Binding-site contacts:
Ligand atom O5 contacts residue ARG162 of chain 1.E at 3.3 Å (salt-bridge).
Ligand atom C7 contacts residue ARG278 of chain 1.A at 3.3 Å.
Ligand atom C1 contacts residue ASN167 of chain 1.E at 1.4 Å.
Ligand atom O7 contacts residue ARG278 of chain 1.A at 2.7 Å (salt-bridge).
Ligand atom C1 contacts residue ARG162 of chain 1.E at 3.8 Å.
Ligand atom C3 contacts residue ASN167 of chain 1.E at 3.8 Å.
Ligand atom O5 contacts residue ASN167 of chain 1.E at 2.4 Å (h-bond).
Ligand atom C2 contacts residue ASN167 of chain 1.E at 2.5 Å.
Ligand atom N2 contacts residue ASN167 of chain 1.E at 2.9 Å (h-bond).
Ligand atom N2 contacts residue ARG278 of chain 1.A at 4.5 Å.
Ligand atom C8 contacts residue ARG278 of chain 1.A at 3.5 Å.
Ligand atom C5 contacts residue ARG162 of chain 1.E at 4.4 Å.
Ligand atom C4 contacts residue ASN167 of chain 1.E at 4.2 Å.
Ligand atom N2 contacts residue THR168 of chain 1.E at 4.3 Å.
Ligand atom C5 contacts residue ASN167 of chain 1.E at 3.7 Å.
Ligand atom O6 contacts residue ARG162 of chain 1.E at 3.7 Å.
Ligand atom C8 contacts residue THR168 of chain 1.E at 4.5 Å.
Ligand atom O7 contacts residue ASN167 of chain 1.E at 3.3 Å (h-bond).
Ligand atom C6 contacts residue ARG162 of chain 1.E at 4.4 Å.
Ligand atom C8 contacts residue ASN167 of chain 1.E at 3.5 Å.
Ligand atom C7 contacts residue ASN167 of chain 1.E at 3.3 Å.
Ligand atom O6 contacts residue VAL144 of chain 1.E at 4.4 Å.

The small molecule below binds the protein below.
Small molecule (SMILES): CC(=O)N[C@@H]1[C@@H](O)[C@H](O)[C@@H](CO)O[C@H]1O

Sequence of chain 1.A:
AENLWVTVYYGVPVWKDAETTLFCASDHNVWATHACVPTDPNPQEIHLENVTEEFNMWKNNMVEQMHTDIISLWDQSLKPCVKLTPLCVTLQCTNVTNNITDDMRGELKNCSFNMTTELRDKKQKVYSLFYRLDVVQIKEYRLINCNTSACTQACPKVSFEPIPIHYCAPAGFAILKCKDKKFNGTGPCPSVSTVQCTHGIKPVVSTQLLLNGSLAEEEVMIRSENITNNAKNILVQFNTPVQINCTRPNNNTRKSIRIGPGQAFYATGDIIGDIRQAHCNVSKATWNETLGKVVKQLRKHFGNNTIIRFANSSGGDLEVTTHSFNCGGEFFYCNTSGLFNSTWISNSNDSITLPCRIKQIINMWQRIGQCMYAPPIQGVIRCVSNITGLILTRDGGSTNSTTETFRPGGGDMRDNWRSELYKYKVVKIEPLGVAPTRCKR

Sequence of chain 1.E:
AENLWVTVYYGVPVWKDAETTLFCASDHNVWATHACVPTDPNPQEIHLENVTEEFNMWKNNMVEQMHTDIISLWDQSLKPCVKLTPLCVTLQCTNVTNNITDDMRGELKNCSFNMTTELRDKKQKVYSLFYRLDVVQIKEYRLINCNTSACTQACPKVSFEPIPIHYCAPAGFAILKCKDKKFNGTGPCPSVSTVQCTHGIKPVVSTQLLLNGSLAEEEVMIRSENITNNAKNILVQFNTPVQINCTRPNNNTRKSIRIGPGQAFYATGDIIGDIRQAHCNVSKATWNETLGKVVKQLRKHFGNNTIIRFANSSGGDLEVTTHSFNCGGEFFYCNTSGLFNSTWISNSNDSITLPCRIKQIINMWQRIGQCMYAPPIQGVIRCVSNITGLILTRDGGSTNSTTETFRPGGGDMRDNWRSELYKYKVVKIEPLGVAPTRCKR